Sequence of chain 1.C:
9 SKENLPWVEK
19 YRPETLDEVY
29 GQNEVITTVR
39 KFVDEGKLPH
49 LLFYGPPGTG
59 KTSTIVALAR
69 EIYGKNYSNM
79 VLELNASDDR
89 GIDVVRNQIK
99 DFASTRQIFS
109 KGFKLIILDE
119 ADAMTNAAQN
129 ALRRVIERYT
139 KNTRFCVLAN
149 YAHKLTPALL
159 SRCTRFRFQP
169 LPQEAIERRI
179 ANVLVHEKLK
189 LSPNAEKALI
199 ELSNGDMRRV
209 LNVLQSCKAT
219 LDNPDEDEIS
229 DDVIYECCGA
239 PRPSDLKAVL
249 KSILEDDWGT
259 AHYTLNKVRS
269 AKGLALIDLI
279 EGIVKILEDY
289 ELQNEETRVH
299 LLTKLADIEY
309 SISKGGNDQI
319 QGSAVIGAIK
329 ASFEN

A protein and the small-molecule ligand that binds it are described below.
Small molecule (SMILES): C[C@@H](O)[C@H](N)C(=O)O

Binding-site contacts:
Ligand atom O contacts residue GLU1 of chain 1.O at 4.0 Å.
Ligand atom CG2 contacts residue GLU1 of chain 1.O at 4.2 Å.
Ligand atom N contacts residue ASN333 of chain 1.C at 3.6 Å.
Ligand atom OG1 contacts residue ASN333 of chain 1.C at 3.8 Å.
Ligand atom N contacts residue GLU332 of chain 1.C at 4.4 Å.
Ligand atom C contacts residue GLU1 of chain 1.O at 3.0 Å.
Ligand atom C contacts residue ASN333 of chain 1.C at 4.1 Å.
Ligand atom OG1 contacts residue GLU332 of chain 1.C at 3.2 Å (salt-bridge).
Ligand atom CA contacts residue ASN333 of chain 1.C at 4.4 Å.
Ligand atom CB contacts residue GLU332 of chain 1.C at 4.3 Å.
Ligand atom OG1 contacts residue GLU1 of chain 1.O at 4.2 Å.
Ligand atom CB contacts residue GLU1 of chain 1.O at 3.7 Å.
Ligand atom CA contacts residue GLU1 of chain 1.O at 2.4 Å.
Ligand atom N contacts residue GLU1 of chain 1.O at 1.3 Å.